Binding-site contacts:
Ligand atom O6 contacts residue PRO135 of chain 1.G at 3.4 Å.
Ligand atom C1 contacts residue THR133 of chain 1.G at 3.7 Å.
Ligand atom C4 contacts residue ASN131 of chain 1.G at 4.3 Å.
Ligand atom O5 contacts residue THR133 of chain 1.G at 4.0 Å.
Ligand atom C5 contacts residue THR133 of chain 1.G at 3.7 Å.
Ligand atom C3 contacts residue ASN131 of chain 1.G at 3.8 Å.
Ligand atom O6 contacts residue GLY134 of chain 1.G at 4.3 Å.
Ligand atom O7 contacts residue HIS233 of chain 1.G at 3.8 Å.
Ligand atom C8 contacts residue ASN131 of chain 1.G at 4.4 Å.
Ligand atom O7 contacts residue ASN131 of chain 1.G at 3.3 Å (h-bond).
Ligand atom N2 contacts residue ASN131 of chain 1.G at 2.9 Å (h-bond).
Ligand atom C8 contacts residue SER171 of chain 1.G at 3.5 Å.
Ligand atom C2 contacts residue ASN131 of chain 1.G at 2.5 Å.
Ligand atom O6 contacts residue THR133 of chain 1.G at 4.3 Å.
Ligand atom C5 contacts residue ASN131 of chain 1.G at 3.6 Å.
Ligand atom C1 contacts residue ASN131 of chain 1.G at 1.4 Å.
Ligand atom C7 contacts residue ASN131 of chain 1.G at 3.3 Å.
Ligand atom O5 contacts residue ASN131 of chain 1.G at 2.4 Å (h-bond).
Ligand atom C3 contacts residue THR133 of chain 1.G at 4.4 Å.

The small molecule below binds the protein below.
Small molecule (SMILES): CC(=O)N[C@@H]1[C@@H](O)[C@H](O)[C@@H](CO)O[C@H]1O

Sequence of chain 1.G:
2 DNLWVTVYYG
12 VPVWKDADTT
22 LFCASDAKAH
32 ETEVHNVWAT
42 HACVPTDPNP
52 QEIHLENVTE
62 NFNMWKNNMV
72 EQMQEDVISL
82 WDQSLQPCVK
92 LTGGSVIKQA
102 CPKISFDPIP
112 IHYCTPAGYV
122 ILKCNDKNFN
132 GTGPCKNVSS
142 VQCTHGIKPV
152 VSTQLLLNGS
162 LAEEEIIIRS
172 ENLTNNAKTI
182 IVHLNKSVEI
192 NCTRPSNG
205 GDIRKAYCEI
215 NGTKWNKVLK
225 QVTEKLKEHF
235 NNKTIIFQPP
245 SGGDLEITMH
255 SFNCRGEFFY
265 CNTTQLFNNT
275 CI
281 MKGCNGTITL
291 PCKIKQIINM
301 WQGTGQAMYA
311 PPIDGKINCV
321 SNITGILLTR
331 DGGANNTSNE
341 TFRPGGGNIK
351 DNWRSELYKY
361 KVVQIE